Binding-site contacts:
Ligand atom N2 contacts residue GLN580 of chain 1.B at 3.9 Å.
Ligand atom C1 contacts residue ASN331 of chain 1.B at 1.4 Å.
Ligand atom C3 contacts residue GLN580 of chain 1.B at 3.5 Å.
Ligand atom O3 contacts residue GLN580 of chain 1.B at 4.2 Å.
Ligand atom C2 contacts residue GLN580 of chain 1.B at 4.1 Å.
Ligand atom C4 contacts residue ASN331 of chain 1.B at 4.3 Å.
Ligand atom C2 contacts residue ASN331 of chain 1.B at 2.5 Å.
Ligand atom N2 contacts residue PRO579 of chain 1.B at 4.3 Å.
Ligand atom C8 contacts residue ASN331 of chain 1.B at 4.2 Å.
Ligand atom O5 contacts residue ASN331 of chain 1.B at 2.4 Å (h-bond).
Ligand atom C7 contacts residue ASN331 of chain 1.B at 4.0 Å.
Ligand atom N2 contacts residue ASN331 of chain 1.B at 3.0 Å (h-bond).
Ligand atom C8 contacts residue PRO330 of chain 1.B at 3.6 Å (hydrophobic).
Ligand atom C3 contacts residue ASN331 of chain 1.B at 3.8 Å.
Ligand atom C5 contacts residue ASN331 of chain 1.B at 3.6 Å.
Ligand atom C4 contacts residue GLN580 of chain 1.B at 4.5 Å.
Ligand atom C8 contacts residue PRO579 of chain 1.B at 3.7 Å (hydrophobic).
Ligand atom C1 contacts residue GLN580 of chain 1.B at 4.0 Å.
Ligand atom O7 contacts residue ASN331 of chain 1.B at 4.0 Å.

A small-molecule ligand and the protein it binds are described below.
Small molecule (SMILES): CC(=O)N[C@@H]1[C@@H](O)[C@H](O)[C@@H](CO)O[C@H]1O

Sequence of chain 1.B:
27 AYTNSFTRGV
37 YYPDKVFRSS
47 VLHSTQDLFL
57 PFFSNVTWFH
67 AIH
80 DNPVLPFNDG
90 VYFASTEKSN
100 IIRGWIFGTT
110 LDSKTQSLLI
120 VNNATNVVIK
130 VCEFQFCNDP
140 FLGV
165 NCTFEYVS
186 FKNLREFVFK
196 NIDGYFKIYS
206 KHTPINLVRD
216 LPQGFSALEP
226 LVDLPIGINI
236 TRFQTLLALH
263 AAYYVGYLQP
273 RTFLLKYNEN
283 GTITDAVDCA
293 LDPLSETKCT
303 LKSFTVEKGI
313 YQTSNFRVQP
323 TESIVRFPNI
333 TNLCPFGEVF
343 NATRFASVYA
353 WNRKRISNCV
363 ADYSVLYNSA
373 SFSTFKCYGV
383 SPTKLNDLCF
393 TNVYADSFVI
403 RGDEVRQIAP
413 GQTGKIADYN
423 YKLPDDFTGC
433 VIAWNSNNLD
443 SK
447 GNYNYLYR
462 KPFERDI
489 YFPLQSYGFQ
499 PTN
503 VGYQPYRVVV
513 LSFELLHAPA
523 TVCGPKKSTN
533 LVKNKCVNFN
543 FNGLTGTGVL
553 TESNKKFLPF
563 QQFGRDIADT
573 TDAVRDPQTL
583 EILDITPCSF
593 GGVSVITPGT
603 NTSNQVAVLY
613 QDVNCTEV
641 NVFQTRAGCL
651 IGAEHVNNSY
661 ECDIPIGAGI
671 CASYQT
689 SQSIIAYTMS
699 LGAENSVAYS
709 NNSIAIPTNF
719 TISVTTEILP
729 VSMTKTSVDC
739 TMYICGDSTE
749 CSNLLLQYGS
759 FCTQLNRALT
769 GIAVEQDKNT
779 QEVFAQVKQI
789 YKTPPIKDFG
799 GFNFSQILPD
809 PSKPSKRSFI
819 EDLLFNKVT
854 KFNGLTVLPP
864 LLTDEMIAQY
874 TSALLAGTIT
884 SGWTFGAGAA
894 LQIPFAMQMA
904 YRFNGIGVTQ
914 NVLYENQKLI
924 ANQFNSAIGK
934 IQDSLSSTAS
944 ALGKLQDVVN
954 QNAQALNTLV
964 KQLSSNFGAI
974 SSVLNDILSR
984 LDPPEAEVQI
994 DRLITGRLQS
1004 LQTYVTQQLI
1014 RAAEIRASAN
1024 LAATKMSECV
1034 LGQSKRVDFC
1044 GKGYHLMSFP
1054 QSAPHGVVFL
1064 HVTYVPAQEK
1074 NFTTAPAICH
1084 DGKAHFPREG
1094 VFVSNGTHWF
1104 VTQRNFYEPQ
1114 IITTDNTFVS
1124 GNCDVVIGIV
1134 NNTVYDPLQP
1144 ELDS